A protein and the small-molecule ligand that binds it are described below.
Small molecule (SMILES): N=C(Nc1cccc(CO[C@@H](CN)COCc2cccc(/N=C(/N)c3cccs3)c2)c1)c1cccs1

Sequence of chain 1.B:
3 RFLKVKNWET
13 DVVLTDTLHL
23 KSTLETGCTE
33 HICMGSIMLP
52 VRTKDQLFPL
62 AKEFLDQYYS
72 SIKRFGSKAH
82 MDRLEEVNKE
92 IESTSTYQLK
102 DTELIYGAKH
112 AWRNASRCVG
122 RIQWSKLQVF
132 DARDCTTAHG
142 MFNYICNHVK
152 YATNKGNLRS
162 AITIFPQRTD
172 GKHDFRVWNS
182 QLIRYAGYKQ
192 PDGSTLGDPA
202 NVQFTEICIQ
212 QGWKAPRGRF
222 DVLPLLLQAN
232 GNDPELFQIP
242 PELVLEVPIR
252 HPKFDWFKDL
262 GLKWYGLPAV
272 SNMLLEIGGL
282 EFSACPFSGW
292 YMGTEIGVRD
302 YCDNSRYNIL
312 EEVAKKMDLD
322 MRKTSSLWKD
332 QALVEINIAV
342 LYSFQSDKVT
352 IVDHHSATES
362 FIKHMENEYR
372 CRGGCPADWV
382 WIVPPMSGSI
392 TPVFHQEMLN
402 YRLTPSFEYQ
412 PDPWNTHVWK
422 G

Sequence of chain 1.A:
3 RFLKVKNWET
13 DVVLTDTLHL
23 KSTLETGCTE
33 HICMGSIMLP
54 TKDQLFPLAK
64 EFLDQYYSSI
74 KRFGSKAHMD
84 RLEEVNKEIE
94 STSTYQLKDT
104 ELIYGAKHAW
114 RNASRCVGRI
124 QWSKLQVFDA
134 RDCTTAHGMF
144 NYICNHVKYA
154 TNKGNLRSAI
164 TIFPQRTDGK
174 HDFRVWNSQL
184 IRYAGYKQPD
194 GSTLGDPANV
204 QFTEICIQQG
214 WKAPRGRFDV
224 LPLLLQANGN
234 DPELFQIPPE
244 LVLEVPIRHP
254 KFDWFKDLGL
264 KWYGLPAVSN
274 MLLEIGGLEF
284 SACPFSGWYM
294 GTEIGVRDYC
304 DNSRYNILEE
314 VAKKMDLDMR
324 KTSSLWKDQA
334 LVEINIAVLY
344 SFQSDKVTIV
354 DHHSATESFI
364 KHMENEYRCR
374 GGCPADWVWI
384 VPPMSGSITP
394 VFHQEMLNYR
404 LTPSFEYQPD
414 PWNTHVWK

Binding-site contacts:
Ligand atom C16 contacts residue GLU296 of chain 1.A at 3.7 Å.
Ligand atom C16 contacts residue HEM1 of chain 1.C at 3.5 Å.
Ligand atom C06 contacts residue GLU296 of chain 1.A at 3.2 Å.
Ligand atom N22 contacts residue H4B1 of chain 1.D at 2.7 Å (h-bond).
Ligand atom C26 contacts residue TRP10 of chain 1.B at 3.5 Å (hydrophobic).
Ligand atom C02 contacts residue SER289 of chain 1.A at 3.7 Å.
Ligand atom C11 contacts residue HEM1 of chain 1.C at 3.5 Å.
Ligand atom C37 contacts residue MET40 of chain 1.A at 3.7 Å (hydrophobic).
Ligand atom O18 contacts residue HEM1 of chain 1.C at 3.6 Å.
Ligand atom C32 contacts residue TRP10 of chain 1.B at 3.8 Å (hydrophobic).
Ligand atom C02 contacts residue GLY290 of chain 1.A at 3.4 Å.
Ligand atom C15 contacts residue HEM1 of chain 1.C at 3.5 Å.
Ligand atom C03 contacts residue PHE288 of chain 1.A at 3.6 Å (hydrophobic).
Ligand atom C34 contacts residue LEU41 of chain 1.A at 3.6 Å (hydrophobic).
Ligand atom C13 contacts residue VAL271 of chain 1.A at 3.5 Å (hydrophobic).
Ligand atom C03 contacts residue VAL271 of chain 1.A at 3.6 Å (hydrophobic).
Ligand atom N06 contacts residue GLU296 of chain 1.A at 2.8 Å (salt-bridge).
Ligand atom C35 contacts residue MET40 of chain 1.A at 3.8 Å (hydrophobic).
Ligand atom C04 contacts residue PRO269 of chain 1.A at 3.7 Å (hydrophobic).
Ligand atom C15 contacts residue VAL271 of chain 1.A at 3.6 Å (hydrophobic).
Ligand atom C21 contacts residue HEM1 of chain 1.C at 3.5 Å.
Ligand atom N06 contacts residue TRP291 of chain 1.A at 3.0 Å (h-bond).
Ligand atom S01 contacts residue HEM1 of chain 1.C at 3.4 Å.
Ligand atom N27 contacts residue TRP10 of chain 1.B at 3.5 Å.
Ligand atom C21 contacts residue H4B1 of chain 1.D at 3.2 Å.
Ligand atom C14 contacts residue VAL271 of chain 1.A at 3.3 Å (hydrophobic).
Ligand atom C12 contacts residue HEM1 of chain 1.C at 3.5 Å.
Ligand atom C37 contacts residue TYR410 of chain 1.A at 3.8 Å (hydrophobic).
Ligand atom C20 contacts residue HEM1 of chain 1.C at 3.6 Å.
Ligand atom C03 contacts residue PRO269 of chain 1.A at 3.5 Å (hydrophobic).
Ligand atom N26 contacts residue TRP10 of chain 1.B at 3.1 Å.
Ligand atom N07 contacts residue GLU296 of chain 1.A at 2.3 Å (salt-bridge).
Ligand atom C13 contacts residue HEM1 of chain 1.C at 3.4 Å.
Ligand atom C17 contacts residue HEM1 of chain 1.C at 3.8 Å.
Ligand atom C11 contacts residue GLU296 of chain 1.A at 3.2 Å.
Ligand atom N06 contacts residue PRO269 of chain 1.A at 3.8 Å.
Ligand atom C04 contacts residue VAL271 of chain 1.A at 3.5 Å (hydrophobic).
Ligand atom C19 contacts residue HEM1 of chain 1.C at 3.3 Å.
Ligand atom C33 contacts residue LEU41 of chain 1.A at 3.3 Å (hydrophobic).
Ligand atom N22 contacts residue HEM1 of chain 1.C at 2.5 Å (h-bond).